Sequence of chain 1.F:
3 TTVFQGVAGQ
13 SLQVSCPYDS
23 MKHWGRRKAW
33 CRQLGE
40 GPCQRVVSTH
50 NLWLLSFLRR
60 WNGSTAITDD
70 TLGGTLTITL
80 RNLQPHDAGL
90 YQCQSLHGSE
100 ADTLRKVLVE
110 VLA

Sequence of chain 1.C:
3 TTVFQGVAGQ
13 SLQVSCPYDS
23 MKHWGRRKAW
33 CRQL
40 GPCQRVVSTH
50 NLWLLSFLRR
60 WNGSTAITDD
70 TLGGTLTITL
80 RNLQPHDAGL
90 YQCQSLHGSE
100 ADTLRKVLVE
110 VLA

The small molecule below binds the protein below.
Small molecule (SMILES): CC(=O)N[C@@H]1[C@@H](O)[C@H](O)[C@@H](CO)O[C@H]1O

Binding-site contacts:
Ligand atom C5 contacts residue ARG44 of chain 1.C at 4.2 Å.
Ligand atom C8 contacts residue PRO19 of chain 1.F at 3.9 Å (hydrophobic).
Ligand atom C6 contacts residue ARG44 of chain 1.C at 3.8 Å.
Ligand atom C7 contacts residue PRO19 of chain 1.F at 4.3 Å (hydrophobic).
Ligand atom C1 contacts residue VAL45 of chain 1.C at 3.4 Å (hydrophobic).
Ligand atom C6 contacts residue GLN43 of chain 1.C at 4.4 Å.
Ligand atom C7 contacts residue VAL45 of chain 1.C at 4.4 Å (hydrophobic).
Ligand atom C8 contacts residue TYR20 of chain 1.F at 4.5 Å (hydrophobic).
Ligand atom C8 contacts residue GLY73 of chain 1.F at 3.8 Å.
Ligand atom C8 contacts residue GLY72 of chain 1.F at 3.7 Å.
Ligand atom C4 contacts residue ARG44 of chain 1.C at 4.3 Å.
Ligand atom O7 contacts residue ASN61 of chain 1.C at 3.6 Å (h-bond).
Ligand atom C1 contacts residue ASN61 of chain 1.C at 1.4 Å.
Ligand atom O5 contacts residue ASN61 of chain 1.C at 2.3 Å (h-bond).
Ligand atom N2 contacts residue ASN61 of chain 1.C at 2.8 Å (h-bond).
Ligand atom C8 contacts residue ASN61 of chain 1.C at 4.5 Å.
Ligand atom N2 contacts residue VAL45 of chain 1.C at 4.4 Å.
Ligand atom N2 contacts residue PRO19 of chain 1.F at 3.8 Å.
Ligand atom O7 contacts residue SO41 of chain 1.OA at 3.9 Å.
Ligand atom O5 contacts residue VAL45 of chain 1.C at 3.4 Å (h-bond).
Ligand atom O3 contacts residue PRO19 of chain 1.F at 4.0 Å.
Ligand atom C4 contacts residue ASN61 of chain 1.C at 4.2 Å.
Ligand atom C8 contacts residue SO41 of chain 1.OA at 4.0 Å.
Ligand atom C7 contacts residue ASN61 of chain 1.C at 3.4 Å.
Ligand atom C2 contacts residue ASN61 of chain 1.C at 2.4 Å.
Ligand atom O5 contacts residue ARG44 of chain 1.C at 4.0 Å.
Ligand atom C3 contacts residue PRO19 of chain 1.F at 4.4 Å (hydrophobic).
Ligand atom O7 contacts residue VAL45 of chain 1.C at 3.8 Å.
Ligand atom C5 contacts residue ASN61 of chain 1.C at 3.6 Å.
Ligand atom C2 contacts residue VAL45 of chain 1.C at 3.9 Å (hydrophobic).
Ligand atom C7 contacts residue SO41 of chain 1.OA at 4.4 Å.
Ligand atom C3 contacts residue ASN61 of chain 1.C at 3.7 Å.